Sequence of chain 51.E:
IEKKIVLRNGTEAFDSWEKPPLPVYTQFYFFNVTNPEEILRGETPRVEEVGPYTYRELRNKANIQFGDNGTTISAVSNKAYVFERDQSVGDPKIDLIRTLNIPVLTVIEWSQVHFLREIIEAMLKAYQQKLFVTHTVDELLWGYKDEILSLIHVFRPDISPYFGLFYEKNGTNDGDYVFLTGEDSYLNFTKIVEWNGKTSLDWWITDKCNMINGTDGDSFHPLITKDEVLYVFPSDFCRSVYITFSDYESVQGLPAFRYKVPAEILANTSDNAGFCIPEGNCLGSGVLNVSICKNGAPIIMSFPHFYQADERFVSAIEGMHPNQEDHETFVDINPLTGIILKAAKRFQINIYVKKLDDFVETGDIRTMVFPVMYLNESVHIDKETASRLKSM

This protein binds this small molecule.
Small molecule (SMILES): CC(=O)N[C@H]1[C@H](O[C@H]2[C@H](O)[C@@H](NC(C)=O)CO[C@@H]2CO)O[C@H](CO)[C@@H](O[C@@H]2O[C@H](CO)[C@@H](O)[C@H](O)[C@@H]2O)[C@@H]1O

Binding-site contacts:
Ligand atom C3 contacts residue LYS220 of chain 51.E at 4.1 Å.
Ligand atom C5 contacts residue ASN225 of chain 51.E at 3.6 Å.
Ligand atom O7 contacts residue MET223 of chain 51.E at 3.5 Å.
Ligand atom O6 contacts residue ASP283 of chain 51.E at 3.8 Å.
Ligand atom O7 contacts residue ASN225 of chain 51.E at 2.9 Å (h-bond).
Ligand atom C4 contacts residue LYS220 of chain 51.E at 3.4 Å.
Ligand atom N2 contacts residue ASN225 of chain 51.E at 3.0 Å (h-bond).
Ligand atom C7 contacts residue ASN225 of chain 51.E at 3.2 Å.
Ligand atom N2 contacts residue LYS220 of chain 51.E at 4.1 Å.
Ligand atom C6 contacts residue ASP283 of chain 51.E at 3.8 Å.
Ligand atom O5 contacts residue LYS220 of chain 51.E at 3.4 Å.
Ligand atom C5 contacts residue LYS220 of chain 51.E at 4.0 Å.
Ligand atom O6 contacts residue TYR243 of chain 51.E at 4.0 Å.
Ligand atom C7 contacts residue SER252 of chain 51.E at 3.5 Å.
Ligand atom O3 contacts residue ASP283 of chain 51.E at 4.3 Å.
Ligand atom C7 contacts residue ARG251 of chain 51.E at 4.0 Å.
Ligand atom C1 contacts residue ASN225 of chain 51.E at 1.4 Å.
Ligand atom C6 contacts residue LYS220 of chain 51.E at 4.0 Å.
Ligand atom C4 contacts residue ASN225 of chain 51.E at 4.2 Å.
Ligand atom O5 contacts residue ASN225 of chain 51.E at 2.3 Å (h-bond).
Ligand atom O4 contacts residue MET223 of chain 51.E at 3.7 Å.
Ligand atom C5 contacts residue MET223 of chain 51.E at 4.0 Å (hydrophobic).
Ligand atom C3 contacts residue MET223 of chain 51.E at 3.7 Å (hydrophobic).
Ligand atom C2 contacts residue ASP283 of chain 51.E at 3.8 Å.
Ligand atom C2 contacts residue LYS220 of chain 51.E at 3.8 Å.
Ligand atom C3 contacts residue ASN225 of chain 51.E at 3.8 Å.
Ligand atom C1 contacts residue LYS220 of chain 51.E at 4.0 Å.
Ligand atom C8 contacts residue MET223 of chain 51.E at 3.3 Å (hydrophobic).
Ligand atom C7 contacts residue MET223 of chain 51.E at 3.6 Å (hydrophobic).
Ligand atom C4 contacts residue MET223 of chain 51.E at 4.0 Å (hydrophobic).
Ligand atom C8 contacts residue SER252 of chain 51.E at 3.4 Å.
Ligand atom C8 contacts residue ARG251 of chain 51.E at 3.5 Å.
Ligand atom O7 contacts residue ARG251 of chain 51.E at 4.3 Å.
Ligand atom O4 contacts residue LYS220 of chain 51.E at 4.2 Å.
Ligand atom O7 contacts residue LYS220 of chain 51.E at 4.0 Å.
Ligand atom C1 contacts residue LYS220 of chain 51.E at 4.2 Å.
Ligand atom N2 contacts residue MET223 of chain 51.E at 3.8 Å.
Ligand atom O3 contacts residue LYS220 of chain 51.E at 3.8 Å.
Ligand atom O7 contacts residue SER252 of chain 51.E at 2.9 Å (h-bond).
Ligand atom C2 contacts residue ASN225 of chain 51.E at 2.5 Å.